This small molecule binds to this protein.
Small molecule (SMILES): CC1=Nc2nc(NCc3cccc(Br)c3)nn2C(=O)C1

Binding-site contacts:
Ligand atom C7 contacts residue LEU131 of chain 11.A at 4.1 Å (hydrophobic).
Ligand atom C2 contacts residue LEU73 of chain 9.A at 3.5 Å (hydrophobic).
Ligand atom N1 contacts residue MET74 of chain 9.A at 4.2 Å.
Ligand atom C17 contacts residue LEU109 of chain 9.A at 4.1 Å (hydrophobic).
Ligand atom C18 contacts residue THR10 of chain 9.A at 3.7 Å.
Ligand atom C15 contacts residue ALA37 of chain 9.A at 3.7 Å (hydrophobic).
Ligand atom C12 contacts residue ASP72 of chain 9.A at 3.9 Å.
Ligand atom N3 contacts residue MET74 of chain 9.A at 2.9 Å (h-bond).
Ligand atom N10 contacts residue LEU73 of chain 9.A at 3.9 Å.
Ligand atom BR contacts residue MET74 of chain 9.A at 3.9 Å.
Ligand atom C17 contacts residue VAL135 of chain 11.A at 3.9 Å (hydrophobic).
Ligand atom C9 contacts residue LEU73 of chain 9.A at 4.1 Å (hydrophobic).
Ligand atom O11 contacts residue GLU134 of chain 11.A at 3.4 Å.
Ligand atom C17 contacts residue MET105 of chain 9.A at 3.6 Å (hydrophobic).
Ligand atom C2 contacts residue MET74 of chain 9.A at 3.7 Å (hydrophobic).
Ligand atom C14 contacts residue ALA37 of chain 9.A at 3.7 Å (hydrophobic).
Ligand atom C6 contacts residue LEU73 of chain 9.A at 4.0 Å (hydrophobic).
Ligand atom C9 contacts residue VAL135 of chain 11.A at 4.1 Å (hydrophobic).
Ligand atom N10 contacts residue MET74 of chain 9.A at 3.7 Å.
Ligand atom C19 contacts residue THR10 of chain 9.A at 3.7 Å.
Ligand atom C20 contacts residue ALA37 of chain 9.A at 3.8 Å (hydrophobic).
Ligand atom C13 contacts residue ALA37 of chain 9.A at 3.7 Å (hydrophobic).
Ligand atom N8 contacts residue LEU73 of chain 9.A at 3.5 Å.
Ligand atom C13 contacts residue PHE70 of chain 9.A at 3.9 Å (hydrophobic).
Ligand atom C18 contacts residue ALA37 of chain 9.A at 3.8 Å (hydrophobic).
Ligand atom C7 contacts residue LEU102 of chain 9.A at 3.7 Å (hydrophobic).
Ligand atom C17 contacts residue ASN106 of chain 9.A at 3.5 Å.
Ligand atom N3 contacts residue LEU73 of chain 9.A at 3.6 Å.
Ligand atom N10 contacts residue ASP72 of chain 9.A at 3.2 Å (salt-bridge).
Ligand atom C7 contacts residue VAL135 of chain 11.A at 4.2 Å (hydrophobic).
Ligand atom BR contacts residue PRO8 of chain 9.A at 3.9 Å.
Ligand atom N8 contacts residue MET74 of chain 9.A at 3.8 Å.
Ligand atom C6 contacts residue ASP72 of chain 9.A at 4.2 Å.
Ligand atom C5 contacts residue GLU134 of chain 11.A at 4.2 Å.
Ligand atom C9 contacts residue LEU102 of chain 9.A at 3.7 Å (hydrophobic).
Ligand atom C17 contacts residue LEU102 of chain 9.A at 3.6 Å (hydrophobic).
Ligand atom C6 contacts residue MET74 of chain 9.A at 3.7 Å (hydrophobic).
Ligand atom C19 contacts residue ALA37 of chain 9.A at 3.7 Å (hydrophobic).
Ligand atom BR contacts residue GLY9 of chain 9.A at 3.5 Å.
Ligand atom C12 contacts residue HIS138 of chain 11.A at 4.2 Å.

Sequence of chain 9.A:
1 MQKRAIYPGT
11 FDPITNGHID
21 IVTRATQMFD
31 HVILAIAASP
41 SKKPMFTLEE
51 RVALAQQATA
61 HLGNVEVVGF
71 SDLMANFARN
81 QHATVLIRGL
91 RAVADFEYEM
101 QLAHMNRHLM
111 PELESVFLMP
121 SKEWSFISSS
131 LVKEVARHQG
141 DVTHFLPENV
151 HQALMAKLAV

Sequence of chain 11.A:
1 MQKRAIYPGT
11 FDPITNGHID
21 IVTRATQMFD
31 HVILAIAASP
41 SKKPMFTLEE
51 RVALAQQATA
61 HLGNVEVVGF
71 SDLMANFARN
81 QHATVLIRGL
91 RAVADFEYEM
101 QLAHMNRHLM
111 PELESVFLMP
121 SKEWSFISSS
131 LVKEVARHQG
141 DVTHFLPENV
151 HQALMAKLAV